Sequence of chain 38.E:
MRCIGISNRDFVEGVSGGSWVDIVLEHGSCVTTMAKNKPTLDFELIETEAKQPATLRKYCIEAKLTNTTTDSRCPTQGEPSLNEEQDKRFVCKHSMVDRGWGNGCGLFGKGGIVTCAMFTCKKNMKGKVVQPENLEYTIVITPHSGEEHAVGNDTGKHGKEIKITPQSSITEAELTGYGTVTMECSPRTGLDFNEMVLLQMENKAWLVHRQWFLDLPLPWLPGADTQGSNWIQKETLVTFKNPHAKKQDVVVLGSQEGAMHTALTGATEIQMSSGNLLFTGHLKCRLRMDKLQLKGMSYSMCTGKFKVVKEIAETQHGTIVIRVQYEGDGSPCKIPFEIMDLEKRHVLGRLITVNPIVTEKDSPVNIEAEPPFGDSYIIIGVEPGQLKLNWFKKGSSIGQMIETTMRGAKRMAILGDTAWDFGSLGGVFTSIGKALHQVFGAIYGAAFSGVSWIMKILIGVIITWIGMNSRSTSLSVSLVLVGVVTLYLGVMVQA

Sequence of chain 38.G:
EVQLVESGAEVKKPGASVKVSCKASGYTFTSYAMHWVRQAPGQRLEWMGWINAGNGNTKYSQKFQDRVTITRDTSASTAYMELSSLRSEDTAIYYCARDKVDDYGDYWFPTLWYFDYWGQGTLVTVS

A small-molecule ligand and the protein it binds are described below.
Small molecule (SMILES): CC(=O)N[C@@H]1[C@@H](O)[C@H](O)[C@@H](CO)O[C@H]1O

Binding-site contacts:
Ligand atom O6 contacts residue ASP66 of chain 38.G at 2.8 Å (salt-bridge).
Ligand atom O7 contacts residue ASN67 of chain 38.E at 4.1 Å.
Ligand atom C8 contacts residue ASN67 of chain 38.E at 3.6 Å.
Ligand atom C1 contacts residue GLN65 of chain 38.G at 3.7 Å.
Ligand atom O6 contacts residue GLN65 of chain 38.G at 4.2 Å.
Ligand atom C4 contacts residue ASP66 of chain 38.G at 3.8 Å.
Ligand atom C2 contacts residue ASN67 of chain 38.E at 2.5 Å.
Ligand atom O5 contacts residue ASN67 of chain 38.E at 2.4 Å (h-bond).
Ligand atom O7 contacts residue MET118 of chain 38.E at 3.9 Å.
Ligand atom N2 contacts residue ASN67 of chain 38.E at 3.1 Å (h-bond).
Ligand atom O7 contacts residue ARG89 of chain 38.E at 4.0 Å.
Ligand atom C4 contacts residue ASN67 of chain 38.E at 4.2 Å.
Ligand atom C5 contacts residue TYR60 of chain 38.G at 4.2 Å (hydrophobic).
Ligand atom C3 contacts residue ASP66 of chain 38.G at 4.3 Å.
Ligand atom O3 contacts residue GLN65 of chain 38.G at 3.2 Å.
Ligand atom O5 contacts residue GLN65 of chain 38.G at 3.9 Å.
Ligand atom C8 contacts residue GLN65 of chain 38.G at 3.5 Å.
Ligand atom O3 contacts residue ASN67 of chain 38.E at 4.4 Å.
Ligand atom C5 contacts residue ASN67 of chain 38.E at 3.6 Å.
Ligand atom O3 contacts residue ASP66 of chain 38.G at 3.8 Å.
Ligand atom O4 contacts residue ASP66 of chain 38.G at 4.2 Å.
Ligand atom N2 contacts residue GLN65 of chain 38.G at 4.4 Å.
Ligand atom O5 contacts residue TYR60 of chain 38.G at 3.5 Å.
Ligand atom C6 contacts residue GLN65 of chain 38.G at 4.1 Å.
Ligand atom C6 contacts residue TYR60 of chain 38.G at 3.8 Å (hydrophobic).
Ligand atom C7 contacts residue ASN67 of chain 38.E at 3.6 Å.
Ligand atom C1 contacts residue ASN67 of chain 38.E at 1.4 Å.
Ligand atom C3 contacts residue GLN65 of chain 38.G at 4.1 Å.
Ligand atom C6 contacts residue ASP66 of chain 38.G at 4.2 Å.
Ligand atom C2 contacts residue GLN65 of chain 38.G at 3.4 Å.
Ligand atom C3 contacts residue ASN67 of chain 38.E at 3.8 Å.